Binding-site contacts:
Ligand atom O7 contacts residue ASN193 of chain 1.A at 3.6 Å.
Ligand atom C7 contacts residue ASN193 of chain 1.A at 3.5 Å.
Ligand atom C5 contacts residue HIS229 of chain 1.A at 4.4 Å.
Ligand atom C5 contacts residue ASN193 of chain 1.A at 3.6 Å.
Ligand atom C6 contacts residue TRP192 of chain 1.A at 4.4 Å (hydrophobic).
Ligand atom C5 contacts residue TRP192 of chain 1.A at 4.2 Å (hydrophobic).
Ligand atom O5 contacts residue ASN193 of chain 1.A at 2.3 Å (h-bond).
Ligand atom C1 contacts residue HIS229 of chain 1.A at 3.8 Å.
Ligand atom C3 contacts residue ASN193 of chain 1.A at 3.8 Å.
Ligand atom C1 contacts residue ASN193 of chain 1.A at 1.4 Å.
Ligand atom O5 contacts residue HIS229 of chain 1.A at 3.2 Å (h-bond).
Ligand atom C6 contacts residue HIS229 of chain 1.A at 4.3 Å.
Ligand atom C4 contacts residue ASN193 of chain 1.A at 4.2 Å.
Ligand atom C2 contacts residue ASN193 of chain 1.A at 2.5 Å.
Ligand atom C1 contacts residue TRP192 of chain 1.A at 4.5 Å (hydrophobic).
Ligand atom N2 contacts residue ASN193 of chain 1.A at 3.0 Å (h-bond).
Ligand atom O5 contacts residue TRP192 of chain 1.A at 4.2 Å.

The protein below binds the small molecule below.
Small molecule (SMILES): CC(=O)N[C@@H]1[C@@H](O)[C@H](O)[C@@H](CO)O[C@H]1O

Sequence of chain 1.A:
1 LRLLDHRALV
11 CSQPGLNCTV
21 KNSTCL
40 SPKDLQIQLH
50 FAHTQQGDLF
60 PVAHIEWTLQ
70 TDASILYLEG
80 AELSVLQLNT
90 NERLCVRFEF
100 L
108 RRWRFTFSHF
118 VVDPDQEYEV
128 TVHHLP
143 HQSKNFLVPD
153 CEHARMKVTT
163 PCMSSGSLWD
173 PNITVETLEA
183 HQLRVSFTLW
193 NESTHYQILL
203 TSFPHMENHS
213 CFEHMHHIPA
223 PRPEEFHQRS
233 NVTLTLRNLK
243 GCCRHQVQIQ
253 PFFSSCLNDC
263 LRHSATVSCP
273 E